A small-molecule ligand and the protein it binds are described below.
Small molecule (SMILES): OCCCC(F)(F)F

Binding-site contacts:
Ligand atom O1 contacts residue HIS187 of chain 1.H at 2.9 Å (h-bond).
Ligand atom O1 contacts residue HIS116 of chain 1.H at 3.9 Å.
Ligand atom C3 contacts residue HIS116 of chain 1.H at 3.6 Å.
Ligand atom F1 contacts residue HIS187 of chain 1.H at 4.0 Å.
Ligand atom C1 contacts residue ARG200 of chain 1.G at 3.7 Å.
Ligand atom F1 contacts residue ARG121 of chain 1.H at 3.1 Å.
Ligand atom F3 contacts residue ARG200 of chain 1.G at 3.0 Å.
Ligand atom O1 contacts residue HIS201 of chain 1.H at 3.7 Å.
Ligand atom C1 contacts residue ARG121 of chain 1.H at 2.8 Å.
Ligand atom C4 contacts residue HIS187 of chain 1.H at 3.1 Å.
Ligand atom C4 contacts residue ASP112 of chain 1.H at 3.3 Å.
Ligand atom C3 contacts residue HIS187 of chain 1.H at 3.7 Å.
Ligand atom C2 contacts residue GLU194 of chain 1.H at 3.0 Å.
Ligand atom C4 contacts residue HIS116 of chain 1.H at 3.0 Å.
Ligand atom F1 contacts residue GLU194 of chain 1.H at 1.8 Å.
Ligand atom F2 contacts residue HIS116 of chain 1.H at 2.9 Å.
Ligand atom C3 contacts residue PHE196 of chain 1.H at 3.7 Å (hydrophobic).
Ligand atom F3 contacts residue GLU194 of chain 1.H at 3.8 Å.
Ligand atom F2 contacts residue GLU194 of chain 1.H at 3.3 Å.
Ligand atom F3 contacts residue ARG121 of chain 1.H at 2.9 Å.
Ligand atom O1 contacts residue PHE196 of chain 1.H at 3.8 Å.
Ligand atom C3 contacts residue CU1 of chain 1.CB at 3.7 Å.
Ligand atom F3 contacts residue CU1 of chain 1.CB at 4.1 Å.
Ligand atom F1 contacts residue LEU195 of chain 1.H at 3.4 Å.
Ligand atom F2 contacts residue ARG200 of chain 1.G at 3.9 Å.
Ligand atom F1 contacts residue GLU193 of chain 1.H at 3.4 Å.
Ligand atom F3 contacts residue HIS187 of chain 1.H at 2.1 Å.
Ligand atom C1 contacts residue HIS187 of chain 1.H at 3.3 Å.
Ligand atom F2 contacts residue HIS187 of chain 1.H at 4.1 Å.
Ligand atom C2 contacts residue LEU195 of chain 1.H at 3.7 Å (hydrophobic).
Ligand atom O1 contacts residue CU1 of chain 1.CB at 2.1 Å.
Ligand atom C2 contacts residue HIS187 of chain 1.H at 3.6 Å.
Ligand atom O1 contacts residue ASN183 of chain 1.H at 3.0 Å (h-bond).
Ligand atom C2 contacts residue HIS201 of chain 1.H at 4.0 Å.
Ligand atom F1 contacts residue ARG200 of chain 1.G at 3.5 Å.
Ligand atom C1 contacts residue GLU194 of chain 1.H at 3.1 Å.
Ligand atom O1 contacts residue ASP112 of chain 1.H at 3.1 Å (salt-bridge).
Ligand atom C1 contacts residue HIS116 of chain 1.H at 4.0 Å.
Ligand atom F2 contacts residue ARG121 of chain 1.H at 1.8 Å.
Ligand atom C4 contacts residue CU1 of chain 1.CB at 3.1 Å.

Sequence of chain 1.H:
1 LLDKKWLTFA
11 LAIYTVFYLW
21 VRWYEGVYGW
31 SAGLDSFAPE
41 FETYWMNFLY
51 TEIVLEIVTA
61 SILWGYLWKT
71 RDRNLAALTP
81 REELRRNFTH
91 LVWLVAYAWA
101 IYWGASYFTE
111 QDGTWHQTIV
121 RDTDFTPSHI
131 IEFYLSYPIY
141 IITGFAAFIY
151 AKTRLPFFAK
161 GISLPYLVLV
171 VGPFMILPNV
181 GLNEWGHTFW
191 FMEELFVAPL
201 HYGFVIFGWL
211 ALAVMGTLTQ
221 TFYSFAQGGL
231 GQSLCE

Sequence of chain 1.G:
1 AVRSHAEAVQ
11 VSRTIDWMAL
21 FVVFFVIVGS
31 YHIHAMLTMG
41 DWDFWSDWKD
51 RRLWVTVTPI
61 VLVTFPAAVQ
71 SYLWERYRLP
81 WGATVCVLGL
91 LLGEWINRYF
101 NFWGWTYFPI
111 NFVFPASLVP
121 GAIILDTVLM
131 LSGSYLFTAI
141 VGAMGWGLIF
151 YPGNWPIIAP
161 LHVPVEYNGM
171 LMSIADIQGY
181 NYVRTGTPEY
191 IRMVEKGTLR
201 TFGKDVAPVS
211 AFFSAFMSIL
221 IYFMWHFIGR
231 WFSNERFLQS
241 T